Binding-site contacts:
Ligand atom O3 contacts residue GLU459 of chain 1.A at 4.4 Å.
Ligand atom C8 contacts residue GLN434 of chain 1.A at 4.2 Å.
Ligand atom N2 contacts residue GLU459 of chain 1.A at 3.0 Å (salt-bridge).
Ligand atom C8 contacts residue SER438 of chain 1.A at 3.6 Å.
Ligand atom C2 contacts residue GLU459 of chain 1.A at 4.0 Å.
Ligand atom C4 contacts residue ASN463 of chain 1.A at 4.2 Å.
Ligand atom C5 contacts residue ASN463 of chain 1.A at 3.6 Å.
Ligand atom O7 contacts residue GLN434 of chain 1.A at 2.6 Å (h-bond).
Ligand atom C1 contacts residue ASN463 of chain 1.A at 1.4 Å.
Ligand atom C3 contacts residue ASN463 of chain 1.A at 3.8 Å.
Ligand atom C8 contacts residue ASN463 of chain 1.A at 4.5 Å.
Ligand atom C8 contacts residue GLU459 of chain 1.A at 3.4 Å.
Ligand atom O7 contacts residue ASN463 of chain 1.A at 3.2 Å (h-bond).
Ligand atom C8 contacts residue HIS456 of chain 1.A at 4.2 Å.
Ligand atom C7 contacts residue GLU459 of chain 1.A at 3.7 Å.
Ligand atom C2 contacts residue ASN463 of chain 1.A at 2.4 Å.
Ligand atom C7 contacts residue ALA460 of chain 1.A at 4.4 Å (hydrophobic).
Ligand atom C8 contacts residue ALA460 of chain 1.A at 3.6 Å (hydrophobic).
Ligand atom C7 contacts residue GLN434 of chain 1.A at 3.7 Å.
Ligand atom O5 contacts residue ASN463 of chain 1.A at 2.3 Å (h-bond).
Ligand atom C7 contacts residue ASN463 of chain 1.A at 3.2 Å.
Ligand atom O7 contacts residue ALA460 of chain 1.A at 4.4 Å.
Ligand atom N2 contacts residue ASN463 of chain 1.A at 2.9 Å (h-bond).
Ligand atom C3 contacts residue GLU459 of chain 1.A at 4.0 Å.

This small molecule binds to this protein.
Small molecule (SMILES): CC(=O)N[C@@H]1[C@@H](O)[C@H](O)[C@@H](CO)O[C@H]1O

Sequence of chain 1.A:
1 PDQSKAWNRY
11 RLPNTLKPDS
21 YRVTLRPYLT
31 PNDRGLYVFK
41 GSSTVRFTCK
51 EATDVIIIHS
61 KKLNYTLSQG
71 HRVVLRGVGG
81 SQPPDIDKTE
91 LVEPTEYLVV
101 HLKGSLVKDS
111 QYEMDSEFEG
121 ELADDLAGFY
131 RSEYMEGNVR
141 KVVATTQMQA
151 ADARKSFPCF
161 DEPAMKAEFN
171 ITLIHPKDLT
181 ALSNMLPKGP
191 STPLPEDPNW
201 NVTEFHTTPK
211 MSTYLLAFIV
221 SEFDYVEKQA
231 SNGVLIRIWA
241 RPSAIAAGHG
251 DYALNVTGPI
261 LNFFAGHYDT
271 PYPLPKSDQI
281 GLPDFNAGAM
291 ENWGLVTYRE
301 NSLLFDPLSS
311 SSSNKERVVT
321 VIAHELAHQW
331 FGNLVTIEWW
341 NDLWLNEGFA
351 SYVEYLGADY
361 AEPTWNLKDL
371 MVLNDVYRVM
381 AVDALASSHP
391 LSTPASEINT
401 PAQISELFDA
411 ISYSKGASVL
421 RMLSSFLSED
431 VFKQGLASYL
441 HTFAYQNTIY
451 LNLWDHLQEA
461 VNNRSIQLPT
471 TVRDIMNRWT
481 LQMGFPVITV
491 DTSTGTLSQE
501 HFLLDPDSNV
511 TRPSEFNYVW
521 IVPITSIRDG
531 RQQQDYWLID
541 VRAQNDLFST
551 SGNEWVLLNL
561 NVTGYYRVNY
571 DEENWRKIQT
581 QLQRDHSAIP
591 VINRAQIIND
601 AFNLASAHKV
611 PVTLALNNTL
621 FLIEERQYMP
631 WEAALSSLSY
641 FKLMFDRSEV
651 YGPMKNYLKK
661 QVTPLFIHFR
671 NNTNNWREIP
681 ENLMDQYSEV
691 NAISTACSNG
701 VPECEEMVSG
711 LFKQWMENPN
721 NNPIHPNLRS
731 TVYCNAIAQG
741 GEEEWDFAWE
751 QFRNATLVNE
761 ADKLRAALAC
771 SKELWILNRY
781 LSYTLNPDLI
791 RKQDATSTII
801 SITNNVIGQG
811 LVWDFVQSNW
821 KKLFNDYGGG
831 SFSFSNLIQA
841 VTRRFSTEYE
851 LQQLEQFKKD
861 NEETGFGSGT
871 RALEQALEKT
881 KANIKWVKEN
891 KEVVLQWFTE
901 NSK